Sequence of chain 1.A:
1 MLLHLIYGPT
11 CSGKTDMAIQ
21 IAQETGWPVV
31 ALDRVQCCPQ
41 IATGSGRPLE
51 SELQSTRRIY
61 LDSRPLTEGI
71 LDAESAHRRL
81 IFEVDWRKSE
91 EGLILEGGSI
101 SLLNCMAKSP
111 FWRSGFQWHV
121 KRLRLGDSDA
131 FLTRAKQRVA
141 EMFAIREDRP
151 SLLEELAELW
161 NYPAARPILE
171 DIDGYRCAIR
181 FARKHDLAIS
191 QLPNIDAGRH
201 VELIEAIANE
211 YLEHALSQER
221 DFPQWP

This protein binds this small molecule.
Small molecule (SMILES): CC(C)=CCS[P](=O)(O)OP(=O)(O)O

Binding-site contacts:
Ligand atom O5 contacts residue PRO9 of chain 1.A at 3.4 Å (h-bond).
Ligand atom C10 contacts residue THR10 of chain 1.A at 3.9 Å.
Ligand atom C10 contacts residue AMP1 of chain 1.E at 3.3 Å.
Ligand atom C13 contacts residue HIS214 of chain 1.A at 3.7 Å.
Ligand atom O8 contacts residue GLN36 of chain 1.A at 3.4 Å (h-bond).
Ligand atom O5 contacts residue GLY13 of chain 1.A at 3.5 Å (h-bond).
Ligand atom O8 contacts residue ZN1 of chain 1.B at 2.5 Å.
Ligand atom C11 contacts residue AMP1 of chain 1.E at 3.4 Å.
Ligand atom C12 contacts residue THR10 of chain 1.A at 3.1 Å.
Ligand atom C10 contacts residue SER45 of chain 1.A at 3.4 Å.
Ligand atom P3 contacts residue ZN1 of chain 1.B at 3.3 Å.
Ligand atom C13 contacts residue AMP1 of chain 1.E at 3.8 Å.
Ligand atom S9 contacts residue THR10 of chain 1.A at 3.2 Å (h-bond).
Ligand atom P3 contacts residue LYS14 of chain 1.A at 3.6 Å.
Ligand atom C14 contacts residue THR10 of chain 1.A at 3.5 Å.
Ligand atom P1 contacts residue ZN1 of chain 1.B at 3.4 Å.
Ligand atom O4 contacts residue LYS14 of chain 1.A at 3.9 Å.
Ligand atom P1 contacts residue GLY13 of chain 1.A at 3.8 Å.
Ligand atom O4 contacts residue ARG138 of chain 1.A at 3.5 Å (salt-bridge).
Ligand atom C11 contacts residue THR10 of chain 1.A at 3.4 Å.
Ligand atom O2 contacts residue LYS14 of chain 1.A at 3.7 Å.
Ligand atom O2 contacts residue CYS11 of chain 1.A at 3.4 Å (h-bond).
Ligand atom C13 contacts residue THR10 of chain 1.A at 3.6 Å.
Ligand atom P1 contacts residue LYS14 of chain 1.A at 3.5 Å.
Ligand atom O2 contacts residue ZN1 of chain 1.B at 3.3 Å.
Ligand atom O6 contacts residue LYS14 of chain 1.A at 3.3 Å (salt-bridge).
Ligand atom O5 contacts residue CYS11 of chain 1.A at 3.6 Å.
Ligand atom C12 contacts residue AMP1 of chain 1.E at 3.5 Å.
Ligand atom O6 contacts residue ZN1 of chain 1.B at 2.4 Å.
Ligand atom O7 contacts residue LYS14 of chain 1.A at 2.6 Å (salt-bridge).
Ligand atom O5 contacts residue SER12 of chain 1.A at 3.0 Å (h-bond).
Ligand atom O4 contacts residue GLY13 of chain 1.A at 3.3 Å (h-bond).
Ligand atom O4 contacts residue CYS11 of chain 1.A at 3.7 Å.
Ligand atom P1 contacts residue CYS11 of chain 1.A at 3.9 Å.
Ligand atom O6 contacts residue THR15 of chain 1.A at 2.9 Å (h-bond).
Ligand atom O4 contacts residue SER12 of chain 1.A at 3.7 Å.
Ligand atom O7 contacts residue THR10 of chain 1.A at 3.7 Å.
Ligand atom O5 contacts residue LYS14 of chain 1.A at 2.5 Å (salt-bridge).
Ligand atom P1 contacts residue SER12 of chain 1.A at 3.8 Å.
Ligand atom C14 contacts residue TYR211 of chain 1.A at 3.5 Å (hydrophobic).